Binding-site contacts:
Ligand atom C12 contacts residue TYR374 of chain 1.A at 3.8 Å (hydrophobic).
Ligand atom O contacts residue SER324 of chain 1.A at 3.7 Å.
Ligand atom C6 contacts residue ASN328 of chain 1.A at 3.7 Å.
Ligand atom N contacts residue PHE97 of chain 1.A at 3.6 Å.
Ligand atom C4 contacts residue TRP366 of chain 1.A at 3.8 Å (hydrophobic).
Ligand atom F contacts residue LEU325 of chain 1.A at 3.8 Å.
Ligand atom C12 contacts residue PHE373 of chain 1.A at 3.8 Å (hydrophobic).
Ligand atom F2 contacts residue LEU370 of chain 1.A at 3.6 Å.
Ligand atom C19 contacts residue MET387 of chain 1.A at 3.8 Å (hydrophobic).
Ligand atom N1 contacts residue LEU325 of chain 1.A at 3.8 Å.
Ligand atom C11 contacts residue ALA319 of chain 1.A at 3.8 Å (hydrophobic).
Ligand atom O contacts residue ASN328 of chain 1.A at 2.7 Å (h-bond).
Ligand atom C1 contacts residue TRP366 of chain 1.A at 3.5 Å (hydrophobic).
Ligand atom C6 contacts residue LEU325 of chain 1.A at 3.7 Å (hydrophobic).
Ligand atom O contacts residue TRP366 of chain 1.A at 3.7 Å.
Ligand atom N1 contacts residue SER324 of chain 1.A at 3.0 Å (h-bond).
Ligand atom C19 contacts residue PHE373 of chain 1.A at 3.8 Å (hydrophobic).
Ligand atom C15 contacts residue LEU322 of chain 1.A at 3.8 Å (hydrophobic).
Ligand atom C5 contacts residue LEU325 of chain 1.A at 3.8 Å (hydrophobic).
Ligand atom C19 contacts residue SER390 of chain 1.A at 3.5 Å.
Ligand atom C contacts residue TRP366 of chain 1.A at 3.5 Å (hydrophobic).
Ligand atom C17 contacts residue MET387 of chain 1.A at 3.7 Å (hydrophobic).
Ligand atom N2 contacts residue LEU93 of chain 1.A at 3.5 Å.
Ligand atom O1 contacts residue TYR374 of chain 1.A at 3.5 Å.
Ligand atom C5 contacts residue LEU93 of chain 1.A at 3.6 Å (hydrophobic).
Ligand atom C16 contacts residue PHE373 of chain 1.A at 3.8 Å (hydrophobic).
Ligand atom F2 contacts residue TYR374 of chain 1.A at 3.4 Å.
Ligand atom N4 contacts residue PHE373 of chain 1.A at 3.8 Å.
Ligand atom C8 contacts residue ASP318 of chain 1.A at 3.6 Å.
Ligand atom F contacts residue LEU370 of chain 1.A at 3.3 Å.
Ligand atom C2 contacts residue PHE97 of chain 1.A at 3.6 Å (hydrophobic).
Ligand atom C4 contacts residue PHE97 of chain 1.A at 3.5 Å (hydrophobic).
Ligand atom C7 contacts residue LEU93 of chain 1.A at 3.6 Å (hydrophobic).
Ligand atom C contacts residue SER394 of chain 1.A at 3.6 Å.
Ligand atom N1 contacts residue GLY94 of chain 1.A at 3.4 Å.
Ligand atom O contacts residue LEU325 of chain 1.A at 3.6 Å.
Ligand atom C1 contacts residue PHE97 of chain 1.A at 3.5 Å (hydrophobic).
Ligand atom C10 contacts residue ASP318 of chain 1.A at 3.8 Å.
Ligand atom N4 contacts residue SER390 of chain 1.A at 2.8 Å (h-bond).
Ligand atom N2 contacts residue LEU325 of chain 1.A at 3.7 Å.

Sequence of chain 1.A:
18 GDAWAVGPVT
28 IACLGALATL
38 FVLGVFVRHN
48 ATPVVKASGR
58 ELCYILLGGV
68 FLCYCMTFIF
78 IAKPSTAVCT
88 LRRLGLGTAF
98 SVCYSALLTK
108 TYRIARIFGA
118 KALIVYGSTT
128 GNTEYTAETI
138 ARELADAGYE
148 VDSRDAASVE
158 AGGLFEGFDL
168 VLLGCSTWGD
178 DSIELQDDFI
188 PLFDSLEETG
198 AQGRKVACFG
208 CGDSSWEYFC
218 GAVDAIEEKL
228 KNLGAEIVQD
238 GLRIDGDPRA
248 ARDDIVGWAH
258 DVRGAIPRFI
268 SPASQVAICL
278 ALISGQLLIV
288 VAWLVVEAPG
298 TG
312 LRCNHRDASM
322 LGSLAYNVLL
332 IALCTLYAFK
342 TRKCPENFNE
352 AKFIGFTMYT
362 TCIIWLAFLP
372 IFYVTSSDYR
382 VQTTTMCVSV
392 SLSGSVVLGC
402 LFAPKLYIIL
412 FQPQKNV

The protein below binds the small molecule below.
Small molecule (SMILES): Cn1cc(-c2cc(C(N)=O)nc3cc(CN4CCO[C@H](C(F)(F)F)C4)ccc23)cn1